Sequence of chain 1.A:
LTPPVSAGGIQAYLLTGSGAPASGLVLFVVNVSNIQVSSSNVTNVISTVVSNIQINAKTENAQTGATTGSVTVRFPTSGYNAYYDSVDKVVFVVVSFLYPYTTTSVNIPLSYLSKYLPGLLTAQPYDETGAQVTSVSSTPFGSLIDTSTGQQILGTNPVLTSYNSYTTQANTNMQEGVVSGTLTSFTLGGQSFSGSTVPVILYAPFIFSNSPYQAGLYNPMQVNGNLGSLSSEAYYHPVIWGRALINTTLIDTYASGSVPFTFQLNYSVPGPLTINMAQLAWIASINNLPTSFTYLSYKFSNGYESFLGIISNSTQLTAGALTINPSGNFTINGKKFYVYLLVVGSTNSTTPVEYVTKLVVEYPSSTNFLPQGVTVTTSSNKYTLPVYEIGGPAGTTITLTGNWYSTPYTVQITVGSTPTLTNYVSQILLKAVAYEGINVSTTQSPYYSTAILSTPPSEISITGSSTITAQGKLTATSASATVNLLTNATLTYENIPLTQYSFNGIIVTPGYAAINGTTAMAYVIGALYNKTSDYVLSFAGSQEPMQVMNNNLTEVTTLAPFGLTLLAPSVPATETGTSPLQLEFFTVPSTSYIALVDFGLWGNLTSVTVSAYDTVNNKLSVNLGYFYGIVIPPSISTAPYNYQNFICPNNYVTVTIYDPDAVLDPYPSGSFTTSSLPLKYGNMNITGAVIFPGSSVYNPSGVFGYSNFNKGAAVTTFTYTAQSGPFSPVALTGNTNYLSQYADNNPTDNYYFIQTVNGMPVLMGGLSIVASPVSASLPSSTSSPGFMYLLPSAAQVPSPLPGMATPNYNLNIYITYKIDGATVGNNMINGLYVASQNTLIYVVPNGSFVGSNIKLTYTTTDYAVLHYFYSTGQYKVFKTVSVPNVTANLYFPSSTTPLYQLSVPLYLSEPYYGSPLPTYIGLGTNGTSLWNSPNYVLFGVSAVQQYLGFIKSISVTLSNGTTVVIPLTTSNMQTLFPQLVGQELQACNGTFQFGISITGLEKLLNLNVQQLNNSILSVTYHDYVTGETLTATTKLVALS

A protein and the small-molecule ligand that binds it are described below.
Small molecule (SMILES): CC(=O)N[C@H]1[C@H](O[C@H]2[C@H](O)[C@@H](NC(C)=O)CO[C@@H]2CO)O[C@H](CO[C@H]2O[C@H](CO)[C@@H](O)[C@H](O)[C@@H]2O)[C@@H](O[C@H]2O[C@H](CO)[C@@H](O)[C@H](O)[C@@H]2O)[C@@H]1O[C@@H]1O[C@H](CS(=O)(=O)O)[C@@H](O)[C@H](O)[C@H]1O

Binding-site contacts:
Ligand atom C5 contacts residue SER287 of chain 1.A at 4.1 Å.
Ligand atom O4 contacts residue PHE738 of chain 1.A at 3.4 Å.
Ligand atom O2 contacts residue LYS740 of chain 1.A at 3.5 Å.
Ligand atom C8 contacts residue PHE738 of chain 1.A at 3.8 Å (hydrophobic).
Ligand atom O6 contacts residue SER287 of chain 1.A at 3.2 Å (h-bond).
Ligand atom C3 contacts residue LYS740 of chain 1.A at 4.4 Å.
Ligand atom N2 contacts residue ASN468 of chain 1.A at 2.8 Å (h-bond).
Ligand atom C2 contacts residue LYS740 of chain 1.A at 4.2 Å.
Ligand atom C6 contacts residue SER287 of chain 1.A at 4.3 Å.
Ligand atom O3 contacts residue LYS740 of chain 1.A at 3.5 Å.
Ligand atom C2 contacts residue ASN468 of chain 1.A at 2.4 Å.
Ligand atom O5 contacts residue SER287 of chain 1.A at 4.3 Å.
Ligand atom C5 contacts residue ASN468 of chain 1.A at 3.8 Å.
Ligand atom C3 contacts residue PHE738 of chain 1.A at 4.5 Å (hydrophobic).
Ligand atom N2 contacts residue PRO289 of chain 1.A at 4.4 Å.
Ligand atom C3 contacts residue ASN468 of chain 1.A at 3.8 Å.
Ligand atom C7 contacts residue PRO289 of chain 1.A at 4.5 Å (hydrophobic).
Ligand atom C1 contacts residue ASN468 of chain 1.A at 1.5 Å.
Ligand atom O7 contacts residue PHE738 of chain 1.A at 3.5 Å.
Ligand atom C4 contacts residue PHE738 of chain 1.A at 3.4 Å (hydrophobic).
Ligand atom C4 contacts residue ASN468 of chain 1.A at 4.3 Å.
Ligand atom O5 contacts residue ASN468 of chain 1.A at 2.5 Å (h-bond).
Ligand atom O2 contacts residue ASN739 of chain 1.A at 3.7 Å.
Ligand atom C5 contacts residue PHE738 of chain 1.A at 4.0 Å (hydrophobic).
Ligand atom C7 contacts residue PHE738 of chain 1.A at 4.2 Å (hydrophobic).
Ligand atom C8 contacts residue PRO289 of chain 1.A at 3.9 Å (hydrophobic).
Ligand atom C6 contacts residue PHE738 of chain 1.A at 3.5 Å (hydrophobic).
Ligand atom C7 contacts residue ASN468 of chain 1.A at 3.3 Å.
Ligand atom O3 contacts residue PHE738 of chain 1.A at 3.3 Å.
Ligand atom O7 contacts residue ASN468 of chain 1.A at 3.3 Å (h-bond).